Binding-site contacts:
Ligand atom C4 contacts residue SER98 of chain 1.B at 3.6 Å.
Ligand atom N12 contacts residue VAL94 of chain 1.B at 3.3 Å.
Ligand atom N30 contacts residue VAL94 of chain 1.B at 3.1 Å (h-bond).
Ligand atom C23 contacts residue LYS95 of chain 1.B at 3.7 Å.
Ligand atom C6 contacts residue ILE24 of chain 1.B at 3.7 Å (hydrophobic).
Ligand atom C27 contacts residue LYS95 of chain 1.B at 3.4 Å.
Ligand atom O1 contacts residue LYS46 of chain 1.B at 2.6 Å (salt-bridge).
Ligand atom C29 contacts residue VAL94 of chain 1.B at 3.6 Å (hydrophobic).
Ligand atom C9 contacts residue LEU145 of chain 1.B at 3.3 Å (hydrophobic).
Ligand atom C14 contacts residue LEU44 of chain 1.B at 3.6 Å (hydrophobic).
Ligand atom C28 contacts residue VAL94 of chain 1.B at 3.6 Å (hydrophobic).
Ligand atom C29 contacts residue GLY97 of chain 1.B at 3.6 Å.
Ligand atom C28 contacts residue GLY97 of chain 1.B at 3.9 Å.
Ligand atom C27 contacts residue PHE96 of chain 1.B at 3.4 Å (hydrophobic).
Ligand atom C16 contacts residue GLY97 of chain 1.B at 3.6 Å.
Ligand atom N10 contacts residue LEU145 of chain 1.B at 3.9 Å.
Ligand atom C16 contacts residue LEU16 of chain 1.B at 3.9 Å (hydrophobic).
Ligand atom C29 contacts residue LEU16 of chain 1.B at 3.8 Å (hydrophobic).
Ligand atom C20 contacts residue LYS95 of chain 1.B at 3.6 Å.
Ligand atom N21 contacts residue LYS95 of chain 1.B at 3.8 Å.
Ligand atom N30 contacts residue LEU44 of chain 1.B at 3.9 Å.
Ligand atom C5 contacts residue LYS142 of chain 1.B at 3.6 Å.
Ligand atom N12 contacts residue GLU92 of chain 1.B at 3.7 Å.
Ligand atom C8 contacts residue LEU44 of chain 1.B at 3.9 Å (hydrophobic).
Ligand atom C26 contacts residue PHE96 of chain 1.B at 3.2 Å (hydrophobic).
Ligand atom C2 contacts residue LYS46 of chain 1.B at 3.5 Å.
Ligand atom O1 contacts residue SER163 of chain 1.B at 2.9 Å (h-bond).
Ligand atom N10 contacts residue VAL94 of chain 1.B at 3.9 Å.
Ligand atom C13 contacts residue LEU44 of chain 1.B at 3.3 Å (hydrophobic).
Ligand atom N30 contacts residue GLY97 of chain 1.B at 3.9 Å.
Ligand atom C2 contacts residue SER163 of chain 1.B at 3.9 Å.
Ligand atom N10 contacts residue GLU92 of chain 1.B at 3.0 Å (salt-bridge).
Ligand atom N30 contacts residue PHE93 of chain 1.B at 3.8 Å.
Ligand atom C13 contacts residue VAL94 of chain 1.B at 3.6 Å (hydrophobic).
Ligand atom N7 contacts residue LEU145 of chain 1.B at 3.5 Å.
Ligand atom C8 contacts residue LEU145 of chain 1.B at 3.5 Å (hydrophobic).
Ligand atom N12 contacts residue LEU44 of chain 1.B at 3.4 Å.
Ligand atom C9 contacts residue GLN91 of chain 1.B at 3.9 Å.
Ligand atom C27 contacts residue GLY97 of chain 1.B at 3.8 Å.
Ligand atom C28 contacts residue LYS95 of chain 1.B at 3.6 Å.

Sequence of chain 1.B:
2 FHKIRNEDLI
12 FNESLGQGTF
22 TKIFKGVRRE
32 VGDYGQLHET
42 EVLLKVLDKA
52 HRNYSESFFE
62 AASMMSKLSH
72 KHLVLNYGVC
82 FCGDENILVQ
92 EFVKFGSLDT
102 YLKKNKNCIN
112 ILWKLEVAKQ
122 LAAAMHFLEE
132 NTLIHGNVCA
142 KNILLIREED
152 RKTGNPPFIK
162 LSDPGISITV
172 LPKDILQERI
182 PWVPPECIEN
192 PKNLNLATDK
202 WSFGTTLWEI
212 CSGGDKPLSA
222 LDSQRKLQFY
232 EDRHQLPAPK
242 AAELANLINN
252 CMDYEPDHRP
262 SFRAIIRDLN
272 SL

This small molecule binds to this protein.
Small molecule (SMILES): O=C(Nc1c[nH]nc1-c1nc2cc(CN3CCOCC3)ccc2[nH]1)NC1CC1